Binding-site contacts:
Ligand atom C1 contacts residue ASN297 of chain 2.A at 3.9 Å.
Ligand atom O1 contacts residue TRP299 of chain 2.A at 3.4 Å (h-bond).
Ligand atom O2 contacts residue ASN208 of chain 2.A at 3.1 Å (h-bond).
Ligand atom O5 contacts residue TYR148 of chain 2.A at 3.5 Å (h-bond).
Ligand atom O1 contacts residue GOL1 of chain 2.F at 3.3 Å.
Ligand atom O1 contacts residue ASP204 of chain 2.A at 3.0 Å (salt-bridge).
Ligand atom C2 contacts residue HIS282 of chain 2.A at 3.7 Å.
Ligand atom C1 contacts residue GOL1 of chain 2.F at 3.9 Å.
Ligand atom O1 contacts residue ASN208 of chain 2.A at 3.4 Å (h-bond).
Ligand atom O5 contacts residue LEU191 of chain 2.A at 3.8 Å.
Ligand atom O1 contacts residue FE21 of chain 2.B at 2.1 Å.
Ligand atom O5 contacts residue ILE284 of chain 2.A at 3.6 Å.
Ligand atom C1 contacts residue ASN208 of chain 2.A at 3.5 Å.
Ligand atom C5 contacts residue ILE284 of chain 2.A at 3.8 Å (hydrophobic).
Ligand atom C5 contacts residue TYR148 of chain 2.A at 3.4 Å (hydrophobic).
Ligand atom O4 contacts residue LYS217 of chain 2.A at 4.0 Å.
Ligand atom C1 contacts residue HIS282 of chain 2.A at 4.0 Å.
Ligand atom C2 contacts residue FE21 of chain 2.B at 2.8 Å.
Ligand atom C5 contacts residue THR199 of chain 2.A at 3.5 Å.
Ligand atom C2 contacts residue GOL1 of chain 2.F at 3.9 Å.
Ligand atom O4 contacts residue TYR148 of chain 2.A at 2.6 Å (h-bond).
Ligand atom C3 contacts residue GOL1 of chain 2.F at 3.9 Å.
Ligand atom C3 contacts residue PHE210 of chain 2.A at 3.9 Å (hydrophobic).
Ligand atom O3 contacts residue HIS202 of chain 2.A at 2.9 Å (h-bond).
Ligand atom C1 contacts residue FE21 of chain 2.B at 2.8 Å.
Ligand atom O5 contacts residue PHE210 of chain 2.A at 3.3 Å.
Ligand atom O5 contacts residue LYS217 of chain 2.A at 2.9 Å (salt-bridge).
Ligand atom O2 contacts residue ASN297 of chain 2.A at 3.1 Å (h-bond).
Ligand atom C3 contacts residue ILE284 of chain 2.A at 3.9 Å (hydrophobic).
Ligand atom C5 contacts residue LEU191 of chain 2.A at 3.9 Å (hydrophobic).
Ligand atom O3 contacts residue FE21 of chain 2.B at 2.0 Å.
Ligand atom O1 contacts residue HIS282 of chain 2.A at 3.5 Å (h-bond).
Ligand atom O3 contacts residue HIS282 of chain 2.A at 3.3 Å (h-bond).
Ligand atom C4 contacts residue ILE284 of chain 2.A at 3.5 Å (hydrophobic).
Ligand atom O2 contacts residue PHE210 of chain 2.A at 3.7 Å.
Ligand atom O3 contacts residue GOL1 of chain 2.F at 3.0 Å.
Ligand atom C2 contacts residue ILE284 of chain 2.A at 3.7 Å (hydrophobic).
Ligand atom C5 contacts residue LYS217 of chain 2.A at 3.8 Å.
Ligand atom O4 contacts residue THR199 of chain 2.A at 2.6 Å (h-bond).
Ligand atom C4 contacts residue THR199 of chain 2.A at 3.7 Å.

The protein below binds the small molecule below.
Small molecule (SMILES): O=C(O)CC[C@@H](O)C(=O)O

Sequence of chain 2.A:
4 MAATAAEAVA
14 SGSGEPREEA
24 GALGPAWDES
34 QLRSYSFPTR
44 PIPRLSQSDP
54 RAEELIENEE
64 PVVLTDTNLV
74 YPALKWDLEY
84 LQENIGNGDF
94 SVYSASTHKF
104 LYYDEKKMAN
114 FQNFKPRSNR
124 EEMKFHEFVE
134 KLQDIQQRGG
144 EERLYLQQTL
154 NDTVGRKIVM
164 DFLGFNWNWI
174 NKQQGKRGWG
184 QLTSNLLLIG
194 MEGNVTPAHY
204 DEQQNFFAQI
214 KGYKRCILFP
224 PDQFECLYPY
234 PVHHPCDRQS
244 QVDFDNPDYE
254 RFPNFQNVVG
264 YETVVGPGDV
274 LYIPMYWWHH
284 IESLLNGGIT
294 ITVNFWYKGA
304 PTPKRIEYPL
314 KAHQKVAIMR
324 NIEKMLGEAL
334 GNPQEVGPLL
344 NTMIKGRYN